Sequence of chain 6.A:
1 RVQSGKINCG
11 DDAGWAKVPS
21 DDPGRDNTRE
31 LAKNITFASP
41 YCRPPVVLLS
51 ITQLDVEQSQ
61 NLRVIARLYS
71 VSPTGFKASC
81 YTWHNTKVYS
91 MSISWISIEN

This protein binds this small molecule.
Small molecule (SMILES): CC(=O)N[C@@H]1[C@@H](O)[C@H](O)[C@@H](CO)O[C@H]1O

Binding-site contacts:
Ligand atom C4 contacts residue ASN34 of chain 6.A at 4.1 Å.
Ligand atom C3 contacts residue ASN34 of chain 6.A at 3.7 Å.
Ligand atom N2 contacts residue ASN34 of chain 6.A at 2.9 Å (h-bond).
Ligand atom O6 contacts residue LYS77 of chain 6.A at 4.2 Å.
Ligand atom C1 contacts residue ASN34 of chain 6.A at 1.4 Å.
Ligand atom C2 contacts residue ASN34 of chain 6.A at 2.3 Å.
Ligand atom C7 contacts residue ASN34 of chain 6.A at 3.7 Å.
Ligand atom C5 contacts residue ASN34 of chain 6.A at 3.6 Å.
Ligand atom O7 contacts residue ASN34 of chain 6.A at 4.5 Å.
Ligand atom O5 contacts residue ASN34 of chain 6.A at 2.4 Å (h-bond).
Ligand atom C8 contacts residue ASN34 of chain 6.A at 4.0 Å.